Sequence of chain 1.A:
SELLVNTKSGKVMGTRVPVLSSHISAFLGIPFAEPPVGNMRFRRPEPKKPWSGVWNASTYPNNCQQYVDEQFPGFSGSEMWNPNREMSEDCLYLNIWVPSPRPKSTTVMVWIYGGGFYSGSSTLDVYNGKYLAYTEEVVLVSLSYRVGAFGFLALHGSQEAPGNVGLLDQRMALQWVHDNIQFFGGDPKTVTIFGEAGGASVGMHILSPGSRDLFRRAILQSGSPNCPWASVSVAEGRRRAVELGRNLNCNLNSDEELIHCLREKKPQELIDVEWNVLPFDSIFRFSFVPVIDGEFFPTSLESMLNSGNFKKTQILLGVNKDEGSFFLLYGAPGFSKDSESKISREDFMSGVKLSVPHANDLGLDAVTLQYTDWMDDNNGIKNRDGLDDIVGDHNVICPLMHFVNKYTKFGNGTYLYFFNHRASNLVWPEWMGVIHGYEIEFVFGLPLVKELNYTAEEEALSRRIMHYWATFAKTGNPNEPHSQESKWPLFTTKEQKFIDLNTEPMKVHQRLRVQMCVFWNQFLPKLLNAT

Binding-site contacts:
Ligand atom C3 contacts residue ASN454 of chain 1.A at 3.8 Å.
Ligand atom C1 contacts residue ASN454 of chain 1.A at 1.4 Å.
Ligand atom N2 contacts residue ASN454 of chain 1.A at 3.0 Å (h-bond).
Ligand atom N2 contacts residue GLU452 of chain 1.A at 3.8 Å.
Ligand atom O7 contacts residue ASN454 of chain 1.A at 3.7 Å.
Ligand atom C4 contacts residue ASN454 of chain 1.A at 4.2 Å.
Ligand atom C1 contacts residue GLU452 of chain 1.A at 4.3 Å.
Ligand atom C8 contacts residue LEU453 of chain 1.A at 4.1 Å (hydrophobic).
Ligand atom O5 contacts residue ASN454 of chain 1.A at 2.4 Å (h-bond).
Ligand atom C7 contacts residue GLU452 of chain 1.A at 4.1 Å.
Ligand atom C7 contacts residue ASN454 of chain 1.A at 3.5 Å.
Ligand atom C5 contacts residue ASN454 of chain 1.A at 3.7 Å.
Ligand atom C2 contacts residue ASN454 of chain 1.A at 2.5 Å.
Ligand atom C8 contacts residue GLU452 of chain 1.A at 3.8 Å.

This protein binds this small molecule.
Small molecule (SMILES): CC(=O)N[C@@H]1[C@@H](O)[C@H](O)[C@@H](CO)O[C@H]1O